Sequence of chain 1.R:
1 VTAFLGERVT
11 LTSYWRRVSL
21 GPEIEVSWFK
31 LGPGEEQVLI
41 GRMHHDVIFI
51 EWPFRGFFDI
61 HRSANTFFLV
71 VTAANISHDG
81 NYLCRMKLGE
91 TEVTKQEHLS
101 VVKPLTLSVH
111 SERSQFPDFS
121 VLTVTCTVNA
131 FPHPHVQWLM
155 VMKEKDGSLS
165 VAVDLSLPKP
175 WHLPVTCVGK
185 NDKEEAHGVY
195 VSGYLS

Binding-site contacts:
Ligand atom C6 contacts residue PHE57 of chain 1.R at 3.9 Å (hydrophobic).
Ligand atom O6 contacts residue HIS78 of chain 1.R at 4.3 Å.
Ligand atom C8 contacts residue ASN75 of chain 1.R at 4.0 Å.
Ligand atom C5 contacts residue HIS78 of chain 1.R at 3.5 Å.
Ligand atom C1 contacts residue ASN75 of chain 1.R at 1.5 Å.
Ligand atom C3 contacts residue ASN75 of chain 1.R at 3.7 Å.
Ligand atom N2 contacts residue PRO53 of chain 1.R at 3.3 Å (h-bond).
Ligand atom C1 contacts residue PHE57 of chain 1.R at 4.0 Å (hydrophobic).
Ligand atom O6 contacts residue PRO53 of chain 1.R at 4.2 Å.
Ligand atom C2 contacts residue PHE57 of chain 1.R at 4.4 Å (hydrophobic).
Ligand atom C4 contacts residue PHE57 of chain 1.R at 3.9 Å (hydrophobic).
Ligand atom C3 contacts residue PHE57 of chain 1.R at 4.5 Å (hydrophobic).
Ligand atom O6 contacts residue PHE54 of chain 1.R at 4.3 Å.
Ligand atom C5 contacts residue SER77 of chain 1.R at 4.2 Å.
Ligand atom C2 contacts residue PRO53 of chain 1.R at 3.8 Å (hydrophobic).
Ligand atom O3 contacts residue PRO53 of chain 1.R at 4.2 Å.
Ligand atom O3 contacts residue PHE57 of chain 1.R at 4.2 Å.
Ligand atom O7 contacts residue SER77 of chain 1.R at 3.6 Å.
Ligand atom O5 contacts residue PHE57 of chain 1.R at 4.0 Å.
Ligand atom C6 contacts residue HIS78 of chain 1.R at 3.3 Å.
Ligand atom O7 contacts residue ASN75 of chain 1.R at 3.0 Å (h-bond).
Ligand atom C8 contacts residue PRO53 of chain 1.R at 4.2 Å (hydrophobic).
Ligand atom C4 contacts residue ASN75 of chain 1.R at 4.3 Å.
Ligand atom C7 contacts residue PRO53 of chain 1.R at 4.3 Å (hydrophobic).
Ligand atom C1 contacts residue HIS78 of chain 1.R at 3.7 Å.
Ligand atom N2 contacts residue ASN75 of chain 1.R at 2.7 Å (h-bond).
Ligand atom C2 contacts residue ASN75 of chain 1.R at 2.3 Å.
Ligand atom O5 contacts residue HIS78 of chain 1.R at 2.8 Å (h-bond).
Ligand atom C7 contacts residue ASN75 of chain 1.R at 2.9 Å.
Ligand atom O5 contacts residue SER77 of chain 1.R at 4.4 Å.
Ligand atom C5 contacts residue ASN75 of chain 1.R at 3.7 Å.
Ligand atom C4 contacts residue PRO53 of chain 1.R at 4.5 Å (hydrophobic).
Ligand atom C5 contacts residue PHE57 of chain 1.R at 3.9 Å (hydrophobic).
Ligand atom C3 contacts residue PRO53 of chain 1.R at 3.5 Å (hydrophobic).
Ligand atom C1 contacts residue PRO53 of chain 1.R at 4.0 Å (hydrophobic).
Ligand atom C1 contacts residue SER77 of chain 1.R at 4.0 Å.
Ligand atom C8 contacts residue PHE54 of chain 1.R at 3.9 Å (hydrophobic).
Ligand atom O5 contacts residue ASN75 of chain 1.R at 2.4 Å (h-bond).
Ligand atom C8 contacts residue ASP160 of chain 1.R at 4.4 Å.

The small molecule below binds the protein below.
Small molecule (SMILES): CC(=O)N[C@H]1[C@H](O[C@H]2[C@H](O)[C@@H](NC(C)=O)CO[C@@H]2CO)O[C@H](CO)[C@@H](O[C@@H]2O[C@H](CO[C@H]3O[C@H](CO[C@H]4O[C@H](CO)[C@@H](O)[C@H](O)[C@@H]4O)[C@@H](O)[C@H](O[C@H]4O[C@H](CO)[C@@H](O)[C@H](O)[C@@H]4O)[C@@H]3O)[C@@H](O)[C@H](O[C@H]3O[C@H](CO)[C@@H](O)[C@H](O)[C@@H]3O)[C@@H]2O)[C@@H]1O